Binding-site contacts:
Ligand atom C5 contacts residue ASN235 of chain 1.E at 3.7 Å.
Ligand atom C6 contacts residue ARG162 of chain 1.E at 4.1 Å.
Ligand atom N2 contacts residue ASN235 of chain 1.E at 3.6 Å.
Ligand atom C4 contacts residue ASN235 of chain 1.E at 4.2 Å.
Ligand atom C7 contacts residue GLY233 of chain 1.E at 3.2 Å.
Ligand atom O5 contacts residue ARG162 of chain 1.E at 4.0 Å.
Ligand atom C8 contacts residue GLY233 of chain 1.E at 3.3 Å.
Ligand atom O6 contacts residue ARG162 of chain 1.E at 3.7 Å.
Ligand atom O7 contacts residue GLY233 of chain 1.E at 3.0 Å (h-bond).
Ligand atom C1 contacts residue ASN235 of chain 1.E at 1.4 Å.
Ligand atom N2 contacts residue GLY233 of chain 1.E at 4.1 Å.
Ligand atom O3 contacts residue ASN235 of chain 1.E at 3.8 Å.
Ligand atom O7 contacts residue ASP234 of chain 1.E at 4.2 Å.
Ligand atom C3 contacts residue ASN235 of chain 1.E at 3.7 Å.
Ligand atom O5 contacts residue ASN235 of chain 1.E at 2.4 Å (h-bond).
Ligand atom C2 contacts residue ASN235 of chain 1.E at 2.6 Å.
Ligand atom C7 contacts residue ASN235 of chain 1.E at 4.0 Å.
Ligand atom O7 contacts residue ASN235 of chain 1.E at 3.7 Å.

Sequence of chain 1.E:
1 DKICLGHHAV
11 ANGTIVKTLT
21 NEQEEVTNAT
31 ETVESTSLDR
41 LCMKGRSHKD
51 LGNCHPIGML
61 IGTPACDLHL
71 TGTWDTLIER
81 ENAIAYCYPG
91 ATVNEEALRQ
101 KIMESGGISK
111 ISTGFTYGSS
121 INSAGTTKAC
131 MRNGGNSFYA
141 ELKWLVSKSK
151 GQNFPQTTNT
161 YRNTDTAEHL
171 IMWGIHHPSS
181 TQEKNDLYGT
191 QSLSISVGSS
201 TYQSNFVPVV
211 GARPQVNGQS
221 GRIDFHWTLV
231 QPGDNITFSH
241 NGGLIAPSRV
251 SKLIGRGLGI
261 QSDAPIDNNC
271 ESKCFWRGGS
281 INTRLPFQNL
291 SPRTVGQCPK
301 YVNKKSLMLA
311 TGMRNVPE

A protein and the small-molecule ligand that binds it are described below.
Small molecule (SMILES): CC(=O)N[C@@H]1[C@@H](O)[C@H](O)[C@@H](CO)O[C@H]1O